Sequence of chain 1.B:
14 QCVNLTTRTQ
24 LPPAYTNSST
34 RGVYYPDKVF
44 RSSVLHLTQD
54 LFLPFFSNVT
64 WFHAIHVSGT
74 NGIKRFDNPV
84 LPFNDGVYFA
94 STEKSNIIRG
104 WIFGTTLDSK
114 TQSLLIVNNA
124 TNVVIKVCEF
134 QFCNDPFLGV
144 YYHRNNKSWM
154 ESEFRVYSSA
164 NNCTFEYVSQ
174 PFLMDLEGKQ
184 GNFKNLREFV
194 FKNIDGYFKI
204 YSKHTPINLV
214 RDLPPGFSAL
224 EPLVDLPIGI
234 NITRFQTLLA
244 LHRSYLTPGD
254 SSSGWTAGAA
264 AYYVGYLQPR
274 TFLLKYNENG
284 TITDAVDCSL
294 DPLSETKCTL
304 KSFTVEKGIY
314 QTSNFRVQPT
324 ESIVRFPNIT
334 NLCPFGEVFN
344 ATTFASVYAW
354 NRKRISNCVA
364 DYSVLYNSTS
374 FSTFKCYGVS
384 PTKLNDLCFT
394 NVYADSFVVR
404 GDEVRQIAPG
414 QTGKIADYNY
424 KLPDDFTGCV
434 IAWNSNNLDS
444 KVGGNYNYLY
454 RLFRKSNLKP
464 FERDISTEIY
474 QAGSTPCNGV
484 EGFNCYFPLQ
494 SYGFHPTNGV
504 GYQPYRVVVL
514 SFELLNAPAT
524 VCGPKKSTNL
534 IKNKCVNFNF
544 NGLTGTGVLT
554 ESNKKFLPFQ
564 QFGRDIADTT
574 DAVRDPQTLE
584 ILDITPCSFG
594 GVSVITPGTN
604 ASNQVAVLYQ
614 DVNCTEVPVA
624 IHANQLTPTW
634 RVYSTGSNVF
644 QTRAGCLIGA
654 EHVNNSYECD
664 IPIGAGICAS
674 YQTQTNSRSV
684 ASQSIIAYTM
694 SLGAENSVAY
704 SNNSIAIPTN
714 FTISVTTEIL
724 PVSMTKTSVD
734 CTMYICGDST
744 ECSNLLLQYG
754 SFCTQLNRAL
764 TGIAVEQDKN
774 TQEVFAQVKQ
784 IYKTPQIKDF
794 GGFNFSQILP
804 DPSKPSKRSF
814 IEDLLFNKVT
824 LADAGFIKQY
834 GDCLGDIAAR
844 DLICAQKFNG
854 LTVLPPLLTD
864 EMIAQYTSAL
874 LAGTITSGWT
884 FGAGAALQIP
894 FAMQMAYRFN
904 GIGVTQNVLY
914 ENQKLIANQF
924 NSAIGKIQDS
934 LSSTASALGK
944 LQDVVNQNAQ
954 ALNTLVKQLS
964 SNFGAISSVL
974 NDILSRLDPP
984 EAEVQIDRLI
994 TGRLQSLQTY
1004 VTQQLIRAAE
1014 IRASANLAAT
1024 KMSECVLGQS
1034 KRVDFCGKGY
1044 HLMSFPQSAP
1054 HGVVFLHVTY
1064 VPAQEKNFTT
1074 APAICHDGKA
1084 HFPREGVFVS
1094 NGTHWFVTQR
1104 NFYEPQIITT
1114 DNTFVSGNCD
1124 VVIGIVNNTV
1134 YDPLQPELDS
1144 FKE

The protein below binds the small molecule below.
Small molecule (SMILES): CC(=O)N[C@H]1[C@H](O[C@H]2[C@H](O)[C@@H](NC(C)=O)CO[C@@H]2CO)O[C@H](CO)[C@@H](O)[C@@H]1O

Binding-site contacts:
Ligand atom C4 contacts residue ASN331 of chain 1.B at 4.2 Å.
Ligand atom C1 contacts residue GLN580 of chain 1.B at 4.3 Å.
Ligand atom C5 contacts residue ASN331 of chain 1.B at 3.7 Å.
Ligand atom C7 contacts residue GLN580 of chain 1.B at 3.7 Å.
Ligand atom C8 contacts residue PRO579 of chain 1.B at 4.4 Å (hydrophobic).
Ligand atom O7 contacts residue ASN331 of chain 1.B at 2.9 Å (h-bond).
Ligand atom C2 contacts residue ASN331 of chain 1.B at 2.4 Å.
Ligand atom C8 contacts residue ASN331 of chain 1.B at 4.3 Å.
Ligand atom C3 contacts residue ASN331 of chain 1.B at 3.8 Å.
Ligand atom C3 contacts residue GLN580 of chain 1.B at 3.7 Å.
Ligand atom O5 contacts residue ASN331 of chain 1.B at 2.4 Å (h-bond).
Ligand atom N2 contacts residue GLN580 of chain 1.B at 2.8 Å (h-bond).
Ligand atom C2 contacts residue GLN580 of chain 1.B at 3.7 Å.
Ligand atom C8 contacts residue GLN580 of chain 1.B at 3.5 Å.
Ligand atom O3 contacts residue GLN580 of chain 1.B at 4.0 Å.
Ligand atom N2 contacts residue ASN331 of chain 1.B at 2.9 Å (h-bond).
Ligand atom C1 contacts residue ASN331 of chain 1.B at 1.4 Å.
Ligand atom C8 contacts residue LEU582 of chain 1.B at 4.1 Å (hydrophobic).
Ligand atom C7 contacts residue ASN331 of chain 1.B at 3.1 Å.